Binding-site contacts:
Ligand atom C5 contacts residue NAG5 of chain 1.L at 3.4 Å.
Ligand atom C8 contacts residue PHE440 of chain 1.H at 3.4 Å (hydrophobic).
Ligand atom C2 contacts residue MAN4 of chain 1.L at 3.5 Å.
Ligand atom O7 contacts residue TRP33 of chain 1.H at 3.6 Å (h-bond).
Ligand atom C5 contacts residue PHE440 of chain 1.H at 3.2 Å (hydrophobic).
Ligand atom C6 contacts residue MAN4 of chain 1.L at 3.1 Å.
Ligand atom C3 contacts residue NAG5 of chain 1.L at 3.5 Å.
Ligand atom O5 contacts residue PHE440 of chain 1.H at 2.9 Å (h-bond).
Ligand atom C2 contacts residue NAG5 of chain 1.L at 3.4 Å.
Ligand atom O7 contacts residue ASN318 of chain 1.G at 3.2 Å (h-bond).
Ligand atom O3 contacts residue PHE440 of chain 1.H at 2.7 Å (h-bond).
Ligand atom O6 contacts residue GLY442 of chain 1.H at 3.3 Å.
Ligand atom C1 contacts residue ASN318 of chain 1.G at 1.4 Å.
Ligand atom O3 contacts residue NAG5 of chain 1.L at 2.9 Å (h-bond).
Ligand atom O5 contacts residue ASN318 of chain 1.G at 2.2 Å (h-bond).
Ligand atom O4 contacts residue MAN4 of chain 1.L at 3.0 Å (h-bond).
Ligand atom C4 contacts residue NAG5 of chain 1.L at 3.4 Å.
Ligand atom O2 contacts residue NAG5 of chain 1.L at 3.5 Å (h-bond).
Ligand atom C3 contacts residue PHE440 of chain 1.H at 3.5 Å (hydrophobic).
Ligand atom C6 contacts residue PHE440 of chain 1.H at 3.5 Å (hydrophobic).
Ligand atom O5 contacts residue NAG5 of chain 1.L at 2.9 Å (h-bond).
Ligand atom O6 contacts residue LYS309 of chain 1.H at 3.2 Å (salt-bridge).
Ligand atom C4 contacts residue PHE440 of chain 1.H at 3.5 Å (hydrophobic).
Ligand atom N2 contacts residue NAG5 of chain 1.L at 3.2 Å (h-bond).
Ligand atom C7 contacts residue ASN318 of chain 1.G at 3.4 Å.
Ligand atom O6 contacts residue NAG5 of chain 1.L at 1.9 Å (h-bond).
Ligand atom O4 contacts residue NAG5 of chain 1.L at 3.6 Å (h-bond).
Ligand atom C6 contacts residue NAG5 of chain 1.L at 2.7 Å.
Ligand atom O7 contacts residue PHE440 of chain 1.H at 3.2 Å.
Ligand atom N2 contacts residue ASN318 of chain 1.G at 3.0 Å (h-bond).
Ligand atom O2 contacts residue LYS309 of chain 1.H at 3.2 Å.
Ligand atom O5 contacts residue PHE440 of chain 1.H at 3.5 Å.
Ligand atom O5 contacts residue LYS309 of chain 1.H at 3.5 Å (salt-bridge).
Ligand atom C6 contacts residue VAL321 of chain 1.G at 3.5 Å (hydrophobic).
Ligand atom C4 contacts residue MAN4 of chain 1.L at 3.0 Å.
Ligand atom C5 contacts residue ASN318 of chain 1.G at 3.5 Å.
Ligand atom C2 contacts residue ASN318 of chain 1.G at 2.5 Å.
Ligand atom O3 contacts residue FUC7 of chain 1.L at 3.4 Å.
Ligand atom O5 contacts residue VAL321 of chain 1.G at 3.5 Å.
Ligand atom C1 contacts residue PHE440 of chain 1.H at 3.5 Å (hydrophobic).

Sequence of chain 1.H:
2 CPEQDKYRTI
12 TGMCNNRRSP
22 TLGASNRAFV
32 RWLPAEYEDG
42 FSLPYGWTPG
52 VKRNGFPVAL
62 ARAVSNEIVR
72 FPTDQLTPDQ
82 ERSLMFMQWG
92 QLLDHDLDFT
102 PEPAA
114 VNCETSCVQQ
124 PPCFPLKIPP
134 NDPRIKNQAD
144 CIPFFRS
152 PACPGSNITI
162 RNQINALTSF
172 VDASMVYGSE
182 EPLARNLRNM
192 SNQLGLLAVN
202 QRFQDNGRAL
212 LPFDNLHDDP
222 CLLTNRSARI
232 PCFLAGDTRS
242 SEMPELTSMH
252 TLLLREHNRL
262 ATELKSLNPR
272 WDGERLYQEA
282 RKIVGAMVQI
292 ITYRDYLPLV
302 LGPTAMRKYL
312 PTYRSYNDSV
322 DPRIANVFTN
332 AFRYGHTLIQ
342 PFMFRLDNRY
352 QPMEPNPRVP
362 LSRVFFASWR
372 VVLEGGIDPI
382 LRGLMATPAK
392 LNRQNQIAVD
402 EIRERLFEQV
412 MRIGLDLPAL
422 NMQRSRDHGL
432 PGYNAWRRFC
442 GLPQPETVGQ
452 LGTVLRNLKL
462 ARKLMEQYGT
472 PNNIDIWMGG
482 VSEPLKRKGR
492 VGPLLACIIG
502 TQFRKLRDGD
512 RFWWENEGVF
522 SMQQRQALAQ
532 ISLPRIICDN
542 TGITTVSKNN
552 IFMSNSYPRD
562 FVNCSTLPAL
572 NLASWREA

Sequence of chain 1.G:
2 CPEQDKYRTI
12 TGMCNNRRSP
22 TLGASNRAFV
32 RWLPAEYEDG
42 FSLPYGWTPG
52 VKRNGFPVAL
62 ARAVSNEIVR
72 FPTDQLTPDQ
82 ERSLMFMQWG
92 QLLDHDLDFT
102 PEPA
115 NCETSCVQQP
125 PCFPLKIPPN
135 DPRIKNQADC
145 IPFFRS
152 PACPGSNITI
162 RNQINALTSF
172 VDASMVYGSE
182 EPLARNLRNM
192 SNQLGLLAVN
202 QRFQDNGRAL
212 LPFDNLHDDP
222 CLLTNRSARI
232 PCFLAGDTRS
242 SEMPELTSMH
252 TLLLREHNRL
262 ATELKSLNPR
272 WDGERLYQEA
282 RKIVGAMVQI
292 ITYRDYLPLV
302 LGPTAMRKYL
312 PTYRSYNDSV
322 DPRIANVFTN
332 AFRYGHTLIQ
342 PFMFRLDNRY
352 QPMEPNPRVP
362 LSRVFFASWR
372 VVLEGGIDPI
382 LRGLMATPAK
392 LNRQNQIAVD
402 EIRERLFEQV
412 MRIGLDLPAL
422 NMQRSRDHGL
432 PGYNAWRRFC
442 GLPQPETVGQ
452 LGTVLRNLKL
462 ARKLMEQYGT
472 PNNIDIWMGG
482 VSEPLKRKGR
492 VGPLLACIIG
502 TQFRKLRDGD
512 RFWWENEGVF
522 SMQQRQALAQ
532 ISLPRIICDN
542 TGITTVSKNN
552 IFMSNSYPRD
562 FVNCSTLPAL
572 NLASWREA

The small molecule below binds the protein below.
Small molecule (SMILES): CC(=O)N[C@H]1[C@H](O[C@H]2[C@H](O)[C@@H](NC(C)=O)CO[C@@H]2CO[C@@H]2O[C@@H](C)[C@@H](O)[C@@H](O)[C@@H]2O)O[C@H](CO)[C@@H](O[C@@H]2O[C@H](CO[C@H]3O[C@H](CO)[C@@H](O)[C@H](O)[C@@H]3O[C@@H]3O[C@H](CO)[C@@H](O)[C@H](O)[C@H]3NC(C)=O)[C@@H](O)[C@H](O[C@H]3O[C@H](CO)[C@@H](O)[C@H](O)[C@@H]3O)[C@@H]2O)[C@@H]1O